The small molecule below binds the protein below.
Small molecule (SMILES): OC[C@H]1O[C@@H](O)[C@@H](O)[C@@H](O)[C@@H]1O

Sequence of chain 1.F:
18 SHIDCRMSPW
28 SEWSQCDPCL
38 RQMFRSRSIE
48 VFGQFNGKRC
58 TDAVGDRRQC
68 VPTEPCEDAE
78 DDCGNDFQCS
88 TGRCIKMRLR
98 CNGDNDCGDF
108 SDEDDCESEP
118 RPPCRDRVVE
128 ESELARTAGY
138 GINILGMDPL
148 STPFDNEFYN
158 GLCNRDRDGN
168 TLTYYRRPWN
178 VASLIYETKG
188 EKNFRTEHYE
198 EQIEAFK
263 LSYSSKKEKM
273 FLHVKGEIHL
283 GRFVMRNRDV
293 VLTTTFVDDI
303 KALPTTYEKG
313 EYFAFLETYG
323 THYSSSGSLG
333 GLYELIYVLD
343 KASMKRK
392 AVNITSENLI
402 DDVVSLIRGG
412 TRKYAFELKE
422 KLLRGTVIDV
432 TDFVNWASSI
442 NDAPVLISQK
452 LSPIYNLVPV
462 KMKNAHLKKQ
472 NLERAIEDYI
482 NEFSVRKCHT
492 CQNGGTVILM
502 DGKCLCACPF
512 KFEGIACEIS

Binding-site contacts:
Ligand atom O6 contacts residue TRP27 of chain 1.D at 4.4 Å.
Ligand atom O2 contacts residue GLN471 of chain 1.F at 3.9 Å.
Ligand atom C1 contacts residue TRP27 of chain 1.D at 1.4 Å (hydrophobic).
Ligand atom C2 contacts residue GLN471 of chain 1.F at 4.4 Å.
Ligand atom C3 contacts residue TRP27 of chain 1.D at 3.6 Å (hydrophobic).
Ligand atom C5 contacts residue TRP27 of chain 1.D at 3.4 Å (hydrophobic).
Ligand atom O6 contacts residue PRO26 of chain 1.D at 3.7 Å.
Ligand atom C3 contacts residue GLN471 of chain 1.F at 4.3 Å.
Ligand atom C4 contacts residue TRP27 of chain 1.D at 4.0 Å (hydrophobic).
Ligand atom C2 contacts residue TRP27 of chain 1.D at 2.3 Å (hydrophobic).
Ligand atom O5 contacts residue TRP27 of chain 1.D at 2.1 Å.
Ligand atom C6 contacts residue TRP27 of chain 1.D at 4.1 Å (hydrophobic).
Ligand atom O3 contacts residue GLN471 of chain 1.F at 3.2 Å (h-bond).
Ligand atom O2 contacts residue TRP27 of chain 1.D at 2.6 Å.
Ligand atom C6 contacts residue PRO26 of chain 1.D at 4.0 Å (hydrophobic).

Sequence of chain 1.D:
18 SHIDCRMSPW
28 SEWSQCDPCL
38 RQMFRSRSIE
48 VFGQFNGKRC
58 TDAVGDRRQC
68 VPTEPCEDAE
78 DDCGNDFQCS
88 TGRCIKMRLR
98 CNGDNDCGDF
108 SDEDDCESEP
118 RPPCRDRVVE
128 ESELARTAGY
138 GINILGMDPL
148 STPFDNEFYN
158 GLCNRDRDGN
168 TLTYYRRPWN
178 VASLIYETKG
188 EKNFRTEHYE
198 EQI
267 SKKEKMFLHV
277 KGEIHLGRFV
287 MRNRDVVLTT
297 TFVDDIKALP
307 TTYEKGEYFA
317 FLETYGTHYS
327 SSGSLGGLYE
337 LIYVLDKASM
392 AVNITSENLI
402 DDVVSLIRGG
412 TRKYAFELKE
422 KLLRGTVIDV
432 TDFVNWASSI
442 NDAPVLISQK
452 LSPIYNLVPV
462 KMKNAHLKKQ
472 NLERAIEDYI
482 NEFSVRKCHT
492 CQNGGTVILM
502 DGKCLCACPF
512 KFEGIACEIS